A small-molecule ligand and the protein it binds are described below.
Small molecule (SMILES): COc1ccc(OCc2ccc(COc3c(Cl)cccc3Cl)cc2)c(Cl)c1

Binding-site contacts:
Ligand atom C14 contacts residue TYR159 of chain 3.A at 3.5 Å (hydrophobic).
Ligand atom CL2 contacts residue ALA24 of chain 3.C at 3.5 Å.
Ligand atom C13 contacts residue ILE110 of chain 3.A at 3.7 Å (hydrophobic).
Ligand atom C7 contacts residue PHE237 of chain 3.A at 3.5 Å (hydrophobic).
Ligand atom C21 contacts residue SER128 of chain 3.A at 3.8 Å.
Ligand atom C19 contacts residue LEU240 of chain 3.A at 3.8 Å (hydrophobic).
Ligand atom C5 contacts residue TYR112 of chain 3.A at 3.5 Å (hydrophobic).
Ligand atom C7 contacts residue MET132 of chain 3.A at 3.3 Å (hydrophobic).
Ligand atom CL3 contacts residue PHE134 of chain 3.A at 3.8 Å.
Ligand atom C13 contacts residue MET132 of chain 3.A at 3.4 Å (hydrophobic).
Ligand atom C13 contacts residue PHE134 of chain 3.A at 3.7 Å (hydrophobic).
Ligand atom C21 contacts residue HIS207 of chain 3.A at 3.6 Å.
Ligand atom C17 contacts residue TYR159 of chain 3.A at 3.7 Å (hydrophobic).
Ligand atom C8 contacts residue MET132 of chain 3.A at 3.4 Å (hydrophobic).
Ligand atom O3 contacts residue TYR112 of chain 3.A at 3.6 Å.
Ligand atom C10 contacts residue TYR159 of chain 3.A at 3.5 Å (hydrophobic).
Ligand atom C21 contacts residue TYR205 of chain 3.A at 3.8 Å (hydrophobic).
Ligand atom O1 contacts residue PHE237 of chain 3.A at 3.8 Å.
Ligand atom O1 contacts residue MET132 of chain 3.A at 3.7 Å.
Ligand atom C3 contacts residue MET132 of chain 3.A at 3.7 Å (hydrophobic).
Ligand atom C6 contacts residue TYR112 of chain 3.A at 3.7 Å (hydrophobic).
Ligand atom C16 contacts residue ALA24 of chain 3.C at 3.8 Å (hydrophobic).
Ligand atom CL2 contacts residue TYR159 of chain 3.A at 3.6 Å.
Ligand atom C2 contacts residue PHE237 of chain 3.A at 3.6 Å (hydrophobic).
Ligand atom O1 contacts residue ILE110 of chain 3.A at 3.7 Å.
Ligand atom C12 contacts residue PHE134 of chain 3.A at 3.8 Å (hydrophobic).
Ligand atom C9 contacts residue PHE237 of chain 3.A at 3.7 Å (hydrophobic).
Ligand atom C11 contacts residue ILE110 of chain 3.A at 3.8 Å (hydrophobic).
Ligand atom C12 contacts residue ILE110 of chain 3.A at 3.8 Å (hydrophobic).
Ligand atom C17 contacts residue ALA24 of chain 3.C at 3.7 Å (hydrophobic).
Ligand atom CL3 contacts residue LEU240 of chain 3.A at 3.8 Å.
Ligand atom O3 contacts residue PHE130 of chain 3.A at 3.6 Å.
Ligand atom C20 contacts residue ILE194 of chain 3.A at 3.8 Å (hydrophobic).
Ligand atom C4 contacts residue MET132 of chain 3.A at 3.8 Å (hydrophobic).
Ligand atom C1 contacts residue TYR205 of chain 3.A at 3.8 Å (hydrophobic).
Ligand atom C16 contacts residue TYR159 of chain 3.A at 3.8 Å (hydrophobic).
Ligand atom C9 contacts residue VAL199 of chain 3.A at 3.6 Å (hydrophobic).
Ligand atom O2 contacts residue VAL196 of chain 3.A at 3.4 Å.
Ligand atom CL2 contacts residue ILE25 of chain 3.C at 3.4 Å.
Ligand atom C20 contacts residue LEU240 of chain 3.A at 3.8 Å (hydrophobic).

Sequence of chain 3.C:
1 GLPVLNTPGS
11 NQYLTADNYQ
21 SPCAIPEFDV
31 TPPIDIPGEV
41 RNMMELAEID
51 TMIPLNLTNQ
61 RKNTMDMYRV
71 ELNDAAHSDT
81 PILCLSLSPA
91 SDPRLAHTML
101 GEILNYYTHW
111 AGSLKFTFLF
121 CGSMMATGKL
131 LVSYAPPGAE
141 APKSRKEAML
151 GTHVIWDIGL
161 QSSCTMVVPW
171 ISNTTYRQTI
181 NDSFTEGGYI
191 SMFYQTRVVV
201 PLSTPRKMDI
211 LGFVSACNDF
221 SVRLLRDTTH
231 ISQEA

Sequence of chain 3.A:
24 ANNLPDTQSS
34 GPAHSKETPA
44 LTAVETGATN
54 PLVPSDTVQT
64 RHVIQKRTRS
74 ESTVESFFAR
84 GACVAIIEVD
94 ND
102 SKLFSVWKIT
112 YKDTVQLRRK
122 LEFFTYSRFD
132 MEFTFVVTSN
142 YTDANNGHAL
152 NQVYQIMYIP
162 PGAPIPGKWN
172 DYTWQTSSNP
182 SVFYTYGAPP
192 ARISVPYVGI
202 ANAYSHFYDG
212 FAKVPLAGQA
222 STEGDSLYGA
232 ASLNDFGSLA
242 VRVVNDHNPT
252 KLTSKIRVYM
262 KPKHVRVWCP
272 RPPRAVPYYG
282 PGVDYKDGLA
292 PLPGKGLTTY